Sequence of chain 1.A:
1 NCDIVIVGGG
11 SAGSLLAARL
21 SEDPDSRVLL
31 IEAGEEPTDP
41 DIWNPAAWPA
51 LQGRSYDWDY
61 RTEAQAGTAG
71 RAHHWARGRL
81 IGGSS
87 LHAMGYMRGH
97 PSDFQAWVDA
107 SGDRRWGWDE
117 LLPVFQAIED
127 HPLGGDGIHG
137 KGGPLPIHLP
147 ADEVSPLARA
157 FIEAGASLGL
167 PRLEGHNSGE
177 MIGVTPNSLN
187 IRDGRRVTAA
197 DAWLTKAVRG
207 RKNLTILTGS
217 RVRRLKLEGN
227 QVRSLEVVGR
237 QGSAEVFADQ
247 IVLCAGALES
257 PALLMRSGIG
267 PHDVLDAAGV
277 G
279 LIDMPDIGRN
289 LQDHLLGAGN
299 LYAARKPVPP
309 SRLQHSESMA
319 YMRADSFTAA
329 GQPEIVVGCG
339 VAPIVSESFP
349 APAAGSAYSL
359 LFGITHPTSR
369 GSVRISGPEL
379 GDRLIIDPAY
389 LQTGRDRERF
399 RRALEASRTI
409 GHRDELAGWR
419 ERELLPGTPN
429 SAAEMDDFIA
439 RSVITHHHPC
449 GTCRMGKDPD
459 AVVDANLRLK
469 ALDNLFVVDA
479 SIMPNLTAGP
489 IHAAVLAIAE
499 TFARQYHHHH

Binding-site contacts:
Ligand atom C6 contacts residue SER314 of chain 1.A at 3.0 Å.
Ligand atom N1 contacts residue TRP48 of chain 1.A at 4.2 Å.
Ligand atom O3 contacts residue HIS444 of chain 1.A at 2.8 Å (h-bond).
Ligand atom C4A contacts residue HIS444 of chain 1.A at 3.6 Å.
Ligand atom N1 contacts residue LEU294 of chain 1.A at 4.1 Å.
Ligand atom C3 contacts residue ALA89 of chain 1.A at 4.2 Å (hydrophobic).
Ligand atom O5 contacts residue PRO488 of chain 1.A at 3.8 Å.
Ligand atom C2A contacts residue LEU294 of chain 1.A at 4.2 Å (hydrophobic).
Ligand atom C5A contacts residue FAD1 of chain 1.B at 4.2 Å.
Ligand atom C2 contacts residue TRP48 of chain 1.A at 3.9 Å (hydrophobic).
Ligand atom C4A contacts residue HIS446 of chain 1.A at 4.1 Å.
Ligand atom C5A contacts residue SER314 of chain 1.A at 3.9 Å.
Ligand atom O5 contacts residue ALA89 of chain 1.A at 4.2 Å.
Ligand atom N4 contacts residue HIS446 of chain 1.A at 2.7 Å (h-bond).
Ligand atom C6 contacts residue HIS444 of chain 1.A at 4.2 Å.
Ligand atom C3 contacts residue TRP48 of chain 1.A at 4.2 Å (hydrophobic).
Ligand atom N4 contacts residue FAD1 of chain 1.B at 3.4 Å.
Ligand atom C5A contacts residue ALA89 of chain 1.A at 3.8 Å (hydrophobic).
Ligand atom C5 contacts residue SER314 of chain 1.A at 4.0 Å.
Ligand atom C2A contacts residue HIS445 of chain 1.A at 4.1 Å.
Ligand atom N4 contacts residue PRO488 of chain 1.A at 4.2 Å.
Ligand atom C4A contacts residue FAD1 of chain 1.B at 3.0 Å.
Ligand atom C4 contacts residue HIS444 of chain 1.A at 3.2 Å.
Ligand atom C5 contacts residue HIS444 of chain 1.A at 3.7 Å.
Ligand atom C5 contacts residue ALA89 of chain 1.A at 3.6 Å (hydrophobic).
Ligand atom C2 contacts residue LEU294 of chain 1.A at 4.2 Å (hydrophobic).
Ligand atom O5 contacts residue FAD1 of chain 1.B at 3.5 Å (h-bond).
Ligand atom C4A contacts residue ALA89 of chain 1.A at 3.4 Å (hydrophobic).
Ligand atom O3 contacts residue FAD1 of chain 1.B at 4.2 Å.
Ligand atom C5A contacts residue GLN312 of chain 1.A at 4.1 Å.
Ligand atom C2A contacts residue TRP48 of chain 1.A at 4.0 Å (hydrophobic).
Ligand atom N1 contacts residue SER314 of chain 1.A at 3.9 Å.
Ligand atom C4 contacts residue FAD1 of chain 1.B at 4.2 Å.
Ligand atom N1 contacts residue HIS444 of chain 1.A at 4.2 Å.
Ligand atom O5 contacts residue GLY91 of chain 1.A at 4.2 Å.
Ligand atom C4 contacts residue ALA89 of chain 1.A at 3.5 Å (hydrophobic).
Ligand atom C2 contacts residue HIS444 of chain 1.A at 3.8 Å.
Ligand atom N4 contacts residue HIS444 of chain 1.A at 3.0 Å (h-bond).
Ligand atom O3 contacts residue HIS445 of chain 1.A at 3.1 Å (h-bond).
Ligand atom C3 contacts residue HIS444 of chain 1.A at 3.3 Å.

This protein binds this small molecule.
Small molecule (SMILES): Cc1ncc(CO)c(CN)c1O